This small molecule binds to this protein.
Small molecule (SMILES): O=C1N[C@H]2[C@H](CS[C@H]2CCCCC(=O)C23C4=C5C6=C2[Ru]56432789C3=C2C7C8=C39)N1

Sequence of chain 1.A:
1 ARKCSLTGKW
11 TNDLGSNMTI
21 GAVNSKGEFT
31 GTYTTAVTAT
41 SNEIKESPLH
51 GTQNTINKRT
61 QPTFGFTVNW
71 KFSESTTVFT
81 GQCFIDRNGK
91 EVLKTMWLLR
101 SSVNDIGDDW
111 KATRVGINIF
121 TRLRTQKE

Sequence of chain 4.A:
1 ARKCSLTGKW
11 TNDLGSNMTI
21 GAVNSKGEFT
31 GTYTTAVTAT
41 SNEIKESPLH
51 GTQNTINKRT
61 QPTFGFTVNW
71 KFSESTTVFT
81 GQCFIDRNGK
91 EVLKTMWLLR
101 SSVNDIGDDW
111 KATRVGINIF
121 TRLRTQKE

Binding-site contacts:
Ligand atom N1 contacts residue ASN118 of chain 4.A at 2.8 Å (h-bond).
Ligand atom S1 contacts residue THR77 of chain 4.A at 3.4 Å (h-bond).
Ligand atom C4 contacts residue VAL37 of chain 4.A at 3.8 Å (hydrophobic).
Ligand atom C15 contacts residue SER73 of chain 4.A at 3.3 Å.
Ligand atom S1 contacts residue TRP70 of chain 4.A at 3.7 Å.
Ligand atom C22 contacts residue SER101 of chain 4.A at 3.0 Å.
Ligand atom C3 contacts residue ASN118 of chain 4.A at 3.7 Å.
Ligand atom C7 contacts residue THR35 of chain 4.A at 3.4 Å.
Ligand atom C17 contacts residue SER73 of chain 4.A at 3.7 Å.
Ligand atom O3 contacts residue SER16 of chain 4.A at 2.7 Å (h-bond).
Ligand atom C14 contacts residue THR40 of chain 4.A at 3.4 Å.
Ligand atom N1 contacts residue TYR33 of chain 4.A at 3.7 Å.
Ligand atom N2 contacts residue THR35 of chain 4.A at 3.1 Å (h-bond).
Ligand atom C3 contacts residue TYR33 of chain 4.A at 3.3 Å (hydrophobic).
Ligand atom C21 contacts residue SER101 of chain 4.A at 3.7 Å.
Ligand atom C23 contacts residue ARG114 of chain 4.A at 3.2 Å.
Ligand atom N1 contacts residue LEU14 of chain 4.A at 3.7 Å.
Ligand atom C8 contacts residue VAL37 of chain 4.A at 3.4 Å (hydrophobic).
Ligand atom O3 contacts residue TYR33 of chain 4.A at 2.5 Å (h-bond).
Ligand atom C23 contacts residue LEU99 of chain 4.A at 3.3 Å (hydrophobic).
Ligand atom C7 contacts residue TRP70 of chain 4.A at 3.6 Å (hydrophobic).
Ligand atom C20 contacts residue ARG114 of chain 4.A at 3.5 Å.
Ligand atom O3 contacts residue ASN12 of chain 4.A at 3.3 Å (h-bond).
Ligand atom C18 contacts residue THR40 of chain 4.A at 2.5 Å.
Ligand atom O12 contacts residue ALA39 of chain 4.A at 3.2 Å (h-bond).
Ligand atom C19 contacts residue ARG114 of chain 4.A at 3.7 Å.
Ligand atom C22 contacts residue ARG114 of chain 4.A at 2.9 Å.
Ligand atom C21 contacts residue ARG114 of chain 4.A at 3.1 Å.
Ligand atom C6 contacts residue TRP97 of chain 4.A at 3.3 Å (hydrophobic).
Ligand atom C4 contacts residue TRP110 of chain 1.A at 3.7 Å (hydrophobic).
Ligand atom C5 contacts residue ASN118 of chain 4.A at 3.7 Å.
Ligand atom C5 contacts residue TRP97 of chain 4.A at 3.6 Å (hydrophobic).
Ligand atom C11 contacts residue THR40 of chain 4.A at 3.7 Å.
Ligand atom C17 contacts residue THR40 of chain 4.A at 3.1 Å.
Ligand atom N2 contacts residue VAL37 of chain 4.A at 3.4 Å.
Ligand atom C3 contacts residue SER16 of chain 4.A at 3.6 Å.
Ligand atom O12 contacts residue THR38 of chain 4.A at 3.3 Å.
Ligand atom C16 contacts residue SER75 of chain 4.A at 3.2 Å.
Ligand atom C20 contacts residue ALA39 of chain 4.A at 3.5 Å (hydrophobic).
Ligand atom C16 contacts residue SER73 of chain 4.A at 3.1 Å.